The protein below binds the small molecule below.
Small molecule (SMILES): CC(=O)N[C@H]1[C@H](O[C@H]2[C@H](O)[C@@H](NC(C)=O)CO[C@@H]2CO)O[C@H](CO)[C@@H](O)[C@@H]1O

Sequence of chain 55.E:
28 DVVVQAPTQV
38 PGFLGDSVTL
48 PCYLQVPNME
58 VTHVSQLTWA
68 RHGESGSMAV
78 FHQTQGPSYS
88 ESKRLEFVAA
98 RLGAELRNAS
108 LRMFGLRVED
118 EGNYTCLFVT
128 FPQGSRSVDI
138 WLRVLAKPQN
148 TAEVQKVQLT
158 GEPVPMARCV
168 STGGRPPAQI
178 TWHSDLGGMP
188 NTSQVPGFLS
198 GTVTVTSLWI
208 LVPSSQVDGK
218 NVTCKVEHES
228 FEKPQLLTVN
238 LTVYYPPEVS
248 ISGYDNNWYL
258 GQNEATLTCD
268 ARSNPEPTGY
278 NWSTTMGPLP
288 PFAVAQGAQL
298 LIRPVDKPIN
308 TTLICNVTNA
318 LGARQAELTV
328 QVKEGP

Binding-site contacts:
Ligand atom C1 contacts residue ASN188 of chain 55.E at 1.4 Å.
Ligand atom N2 contacts residue ASN188 of chain 55.E at 3.1 Å (h-bond).
Ligand atom C5 contacts residue ASN188 of chain 55.E at 3.6 Å.
Ligand atom O6 contacts residue ASN188 of chain 55.E at 4.5 Å.
Ligand atom C7 contacts residue ASN188 of chain 55.E at 3.9 Å.
Ligand atom O7 contacts residue ASN188 of chain 55.E at 4.2 Å.
Ligand atom C2 contacts residue ASN188 of chain 55.E at 2.6 Å.
Ligand atom C3 contacts residue ASN188 of chain 55.E at 3.9 Å.
Ligand atom C4 contacts residue ASN188 of chain 55.E at 4.2 Å.
Ligand atom O5 contacts residue ASN188 of chain 55.E at 2.3 Å (h-bond).